A small-molecule ligand and the protein it binds are described below.
Small molecule (SMILES): Nc1ccn([C@H]2C[C@H](O)[C@@H](COP(=O)(O)O)O2)c(=O)n1

Sequence of chain 1.UA:
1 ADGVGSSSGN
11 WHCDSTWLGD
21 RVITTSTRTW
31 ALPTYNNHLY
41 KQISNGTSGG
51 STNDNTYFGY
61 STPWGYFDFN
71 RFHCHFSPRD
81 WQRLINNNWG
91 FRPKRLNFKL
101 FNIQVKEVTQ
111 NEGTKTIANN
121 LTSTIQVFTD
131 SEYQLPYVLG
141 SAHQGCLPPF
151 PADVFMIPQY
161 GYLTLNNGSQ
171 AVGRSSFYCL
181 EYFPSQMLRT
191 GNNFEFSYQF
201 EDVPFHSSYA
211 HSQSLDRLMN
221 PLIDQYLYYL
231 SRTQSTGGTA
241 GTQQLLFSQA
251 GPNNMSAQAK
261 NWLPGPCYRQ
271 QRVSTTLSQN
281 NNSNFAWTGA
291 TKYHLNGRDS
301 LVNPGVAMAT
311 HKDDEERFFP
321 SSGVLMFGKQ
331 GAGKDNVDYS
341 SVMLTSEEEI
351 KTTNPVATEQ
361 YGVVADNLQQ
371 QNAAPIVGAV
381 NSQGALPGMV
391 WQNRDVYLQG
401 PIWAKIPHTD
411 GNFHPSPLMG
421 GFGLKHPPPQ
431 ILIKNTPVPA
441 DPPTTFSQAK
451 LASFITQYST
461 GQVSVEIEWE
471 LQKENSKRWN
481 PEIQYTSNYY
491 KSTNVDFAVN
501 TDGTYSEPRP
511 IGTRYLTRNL

Binding-site contacts:
Ligand atom O4' contacts residue PRO204 of chain 1.UA at 3.6 Å (h-bond).
Ligand atom O3' contacts residue DA1 of chain 1.XE at 1.6 Å.
Ligand atom O5' contacts residue ASP202 of chain 1.UA at 4.4 Å.
Ligand atom C5' contacts residue ASP202 of chain 1.UA at 4.0 Å.
Ligand atom C1' contacts residue VAL203 of chain 1.UA at 4.1 Å (hydrophobic).
Ligand atom C5 contacts residue PHE205 of chain 1.UA at 4.2 Å (hydrophobic).
Ligand atom C3' contacts residue DA1 of chain 1.XE at 2.6 Å.
Ligand atom C4 contacts residue ARG92 of chain 1.UA at 4.4 Å.
Ligand atom C2' contacts residue DA1 of chain 1.XE at 3.3 Å.
Ligand atom C2 contacts residue ARG92 of chain 1.UA at 4.3 Å.
Ligand atom C4' contacts residue PRO204 of chain 1.UA at 3.6 Å (hydrophobic).
Ligand atom O4' contacts residue ARG92 of chain 1.UA at 4.2 Å.
Ligand atom O4' contacts residue VAL203 of chain 1.UA at 3.6 Å.
Ligand atom C6 contacts residue ARG92 of chain 1.UA at 4.0 Å.
Ligand atom C5' contacts residue PRO204 of chain 1.UA at 4.3 Å (hydrophobic).
Ligand atom C6 contacts residue PHE205 of chain 1.UA at 4.4 Å (hydrophobic).
Ligand atom C4' contacts residue VAL203 of chain 1.UA at 4.2 Å (hydrophobic).
Ligand atom C1' contacts residue ARG92 of chain 1.UA at 4.4 Å.
Ligand atom C5 contacts residue ARG92 of chain 1.UA at 4.3 Å.
Ligand atom C1' contacts residue PRO204 of chain 1.UA at 3.7 Å (hydrophobic).
Ligand atom C4' contacts residue DA1 of chain 1.XE at 3.9 Å.
Ligand atom N1 contacts residue ARG92 of chain 1.UA at 4.0 Å.
Ligand atom C2' contacts residue PRO204 of chain 1.UA at 4.3 Å (hydrophobic).